Binding-site contacts:
Ligand atom C09 contacts residue TYR191 of chain 1.A at 3.6 Å (hydrophobic).
Ligand atom C05 contacts residue LEU101 of chain 1.A at 3.9 Å (hydrophobic).
Ligand atom C18 contacts residue ILE99 of chain 1.A at 3.8 Å (hydrophobic).
Ligand atom C22 contacts residue ILE99 of chain 1.A at 3.9 Å (hydrophobic).
Ligand atom N24 contacts residue LEU216 of chain 1.A at 3.5 Å.
Ligand atom C03 contacts residue ASN211 of chain 1.A at 3.1 Å.
Ligand atom C15 contacts residue LEU182 of chain 1.A at 3.7 Å (hydrophobic).
Ligand atom C21 contacts residue ILE123 of chain 1.A at 3.8 Å (hydrophobic).
Ligand atom C22 contacts residue ILE123 of chain 1.A at 3.6 Å (hydrophobic).
Ligand atom C28 contacts residue MET144 of chain 1.A at 3.8 Å (hydrophobic).
Ligand atom C19 contacts residue TYR145 of chain 1.A at 3.2 Å (hydrophobic).
Ligand atom C14 contacts residue HIS237 of chain 1.A at 3.5 Å.
Ligand atom C27 contacts residue PHE180 of chain 1.A at 3.2 Å (hydrophobic).
Ligand atom C09 contacts residue LEU101 of chain 1.A at 3.8 Å (hydrophobic).
Ligand atom C13 contacts residue MET213 of chain 1.A at 3.4 Å (hydrophobic).
Ligand atom C15 contacts residue ILE123 of chain 1.A at 3.6 Å (hydrophobic).
Ligand atom C25 contacts residue PHE180 of chain 1.A at 3.5 Å (hydrophobic).
Ligand atom O16 contacts residue ILE99 of chain 1.A at 3.6 Å.
Ligand atom O23 contacts residue LEU216 of chain 1.A at 3.7 Å.
Ligand atom C01 contacts residue THR207 of chain 1.A at 2.9 Å.
Ligand atom C28 contacts residue TYR145 of chain 1.A at 3.3 Å (hydrophobic).
Ligand atom C14 contacts residue SER121 of chain 1.A at 3.5 Å.
Ligand atom C10 contacts residue TYR191 of chain 1.A at 3.7 Å (hydrophobic).
Ligand atom N07 contacts residue LEU101 of chain 1.A at 3.7 Å.
Ligand atom N24 contacts residue PHE180 of chain 1.A at 3.6 Å.
Ligand atom O26 contacts residue TYR145 of chain 1.A at 3.2 Å.
Ligand atom C18 contacts residue TYR145 of chain 1.A at 3.8 Å (hydrophobic).
Ligand atom C28 contacts residue ALA167 of chain 1.A at 3.1 Å (hydrophobic).
Ligand atom C01 contacts residue TYR192 of chain 1.A at 2.9 Å (hydrophobic).
Ligand atom N06 contacts residue LEU101 of chain 1.A at 3.2 Å.
Ligand atom C04 contacts residue MET213 of chain 1.A at 3.9 Å (hydrophobic).
Ligand atom O26 contacts residue PHE180 of chain 1.A at 3.7 Å.
Ligand atom C28 contacts residue TYR143 of chain 1.A at 3.4 Å (hydrophobic).
Ligand atom C19 contacts residue LEU182 of chain 1.A at 3.6 Å (hydrophobic).
Ligand atom C18 contacts residue LEU182 of chain 1.A at 3.2 Å (hydrophobic).
Ligand atom C04 contacts residue ASN211 of chain 1.A at 3.4 Å.
Ligand atom N08 contacts residue LEU101 of chain 1.A at 3.8 Å.
Ligand atom C17 contacts residue LEU182 of chain 1.A at 3.7 Å (hydrophobic).
Ligand atom C12 contacts residue ILE99 of chain 1.A at 3.7 Å (hydrophobic).
Ligand atom C17 contacts residue ILE99 of chain 1.A at 3.8 Å (hydrophobic).

This protein binds this small molecule.
Small molecule (SMILES): CCOc1noc2cc(OCCC3CCN(c4ccc(C)nn4)CC3)ccc12

Sequence of chain 1.A:
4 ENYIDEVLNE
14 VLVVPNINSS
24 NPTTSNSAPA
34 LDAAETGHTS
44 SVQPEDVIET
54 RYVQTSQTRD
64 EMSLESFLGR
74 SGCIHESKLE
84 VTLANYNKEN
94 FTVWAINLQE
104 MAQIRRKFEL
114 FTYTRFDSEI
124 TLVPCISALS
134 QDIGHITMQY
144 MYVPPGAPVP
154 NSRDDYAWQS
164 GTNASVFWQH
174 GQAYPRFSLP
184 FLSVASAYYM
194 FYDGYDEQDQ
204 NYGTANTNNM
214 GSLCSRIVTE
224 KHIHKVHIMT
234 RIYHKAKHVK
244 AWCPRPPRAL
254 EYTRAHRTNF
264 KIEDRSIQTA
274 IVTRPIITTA